This small molecule binds to this protein.
Small molecule (SMILES): C[C@H](C[C@@H](C[C@H](C[C@@H](C[C@@H](CCN1CCCC1=O)N1CCCC1=O)N1CCCC1=O)N1CCCC1=O)N1CCCC1=O)N1CCCC1=O

Sequence of chain 6.A:
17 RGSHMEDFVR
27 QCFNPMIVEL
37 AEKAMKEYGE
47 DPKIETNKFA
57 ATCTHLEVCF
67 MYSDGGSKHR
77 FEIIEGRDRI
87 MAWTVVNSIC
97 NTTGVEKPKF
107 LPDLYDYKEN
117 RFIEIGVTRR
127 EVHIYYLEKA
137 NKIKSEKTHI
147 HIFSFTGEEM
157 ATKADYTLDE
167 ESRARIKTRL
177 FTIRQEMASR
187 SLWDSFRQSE

Binding-site contacts:
Ligand atom C26 contacts residue PHE66 of chain 6.A at 3.7 Å (hydrophobic).
Ligand atom C34 contacts residue LEU36 of chain 6.A at 4.3 Å (hydrophobic).
Ligand atom C35 contacts residue GLY82 of chain 6.A at 4.0 Å.
Ligand atom C36 contacts residue ILE79 of chain 6.A at 4.1 Å (hydrophobic).
Ligand atom C37 contacts residue ILE79 of chain 6.A at 4.2 Å (hydrophobic).
Ligand atom C35 contacts residue GLU81 of chain 6.A at 3.7 Å.
Ligand atom C04 contacts residue MET32 of chain 6.A at 3.6 Å (hydrophobic).
Ligand atom C34 contacts residue PHE66 of chain 6.A at 3.8 Å (hydrophobic).
Ligand atom C07 contacts residue MET32 of chain 6.A at 4.5 Å (hydrophobic).
Ligand atom O06 contacts residue ILE79 of chain 6.A at 3.8 Å.
Ligand atom C27 contacts residue MET67 of chain 6.A at 4.4 Å (hydrophobic).
Ligand atom O03 contacts residue PHE66 of chain 6.A at 4.5 Å.
Ligand atom C05 contacts residue MET32 of chain 6.A at 4.2 Å (hydrophobic).
Ligand atom C06 contacts residue MET32 of chain 6.A at 3.5 Å (hydrophobic).
Ligand atom C27 contacts residue PHE66 of chain 6.A at 3.9 Å (hydrophobic).
Ligand atom C35 contacts residue ILE79 of chain 6.A at 4.2 Å (hydrophobic).
Ligand atom C06 contacts residue PHE66 of chain 6.A at 4.1 Å (hydrophobic).
Ligand atom C35 contacts residue PHE66 of chain 6.A at 4.0 Å (hydrophobic).
Ligand atom C35 contacts residue ARG83 of chain 6.A at 4.4 Å.
Ligand atom C29 contacts residue PHE66 of chain 6.A at 4.3 Å (hydrophobic).
Ligand atom C36 contacts residue GLU81 of chain 6.A at 4.3 Å.
Ligand atom N04 contacts residue PHE66 of chain 6.A at 4.2 Å.
Ligand atom C28 contacts residue PHE66 of chain 6.A at 3.8 Å (hydrophobic).
Ligand atom C36 contacts residue ARG83 of chain 6.A at 4.0 Å.
Ligand atom C05 contacts residue ILE79 of chain 6.A at 4.4 Å (hydrophobic).
Ligand atom O06 contacts residue ARG83 of chain 6.A at 4.1 Å.
Ligand atom C33 contacts residue ILE79 of chain 6.A at 3.9 Å (hydrophobic).
Ligand atom O03 contacts residue MET32 of chain 6.A at 4.1 Å.
Ligand atom C08 contacts residue MET32 of chain 6.A at 4.2 Å (hydrophobic).
Ligand atom C04 contacts residue PHE66 of chain 6.A at 4.4 Å (hydrophobic).